Binding-site contacts:
Ligand atom O contacts residue GLY151 of chain 1.A at 2.9 Å (h-bond).
Ligand atom CE1 contacts residue TYR215 of chain 1.A at 3.0 Å (hydrophobic).
Ligand atom ND2 contacts residue SER52 of chain 1.A at 2.9 Å (h-bond).
Ligand atom CD2 contacts residue THR220 of chain 1.A at 3.4 Å.
Ligand atom CA contacts residue CYS153 of chain 1.A at 2.8 Å (hydrophobic).
Ligand atom CE1 contacts residue ASP173 of chain 1.A at 3.5 Å.
Ligand atom CE2 contacts residue THR220 of chain 1.A at 3.4 Å.
Ligand atom OE1 contacts residue HIS168 of chain 1.A at 2.6 Å (h-bond).
Ligand atom CG contacts residue GLY171 of chain 1.A at 3.5 Å.
Ligand atom C1 contacts residue THR220 of chain 1.A at 3.3 Å.
Ligand atom CZ contacts residue TYR215 of chain 1.A at 3.2 Å (hydrophobic).
Ligand atom CB contacts residue CYS153 of chain 1.A at 3.2 Å (hydrophobic).
Ligand atom C contacts residue CYS153 of chain 1.A at 1.9 Å (hydrophobic).
Ligand atom CZ contacts residue SER172 of chain 1.A at 3.6 Å.
Ligand atom O contacts residue PHE150 of chain 1.A at 3.3 Å.
Ligand atom N contacts residue GLY171 of chain 1.A at 2.9 Å (h-bond).
Ligand atom OH contacts residue TYR215 of chain 1.A at 2.7 Å (h-bond).
Ligand atom O contacts residue CYS153 of chain 1.A at 2.8 Å (h-bond).
Ligand atom CE1 contacts residue SER172 of chain 1.A at 3.5 Å.
Ligand atom CE1 contacts residue GLU218 of chain 1.A at 3.4 Å.
Ligand atom OH contacts residue GLU218 of chain 1.A at 3.3 Å (salt-bridge).
Ligand atom C2 contacts residue THR220 of chain 1.A at 2.9 Å.
Ligand atom N contacts residue CYS169 of chain 1.A at 3.2 Å (h-bond).
Ligand atom O contacts residue ASP152 of chain 1.A at 3.4 Å (salt-bridge).
Ligand atom N contacts residue SER172 of chain 1.A at 3.2 Å.
Ligand atom OH contacts residue ASP173 of chain 1.A at 2.7 Å (salt-bridge).
Ligand atom O contacts residue GLY171 of chain 1.A at 3.0 Å (h-bond).
Ligand atom ND2 contacts residue ASP216 of chain 1.A at 2.8 Å (salt-bridge).
Ligand atom OD1 contacts residue ASP216 of chain 1.A at 3.5 Å.
Ligand atom CZ contacts residue GLU218 of chain 1.A at 3.5 Å.
Ligand atom CD contacts residue THR148 of chain 1.A at 3.5 Å.
Ligand atom OE1 contacts residue THR148 of chain 1.A at 2.6 Å (h-bond).
Ligand atom CZ contacts residue ASP173 of chain 1.A at 3.5 Å.
Ligand atom C3 contacts residue THR220 of chain 1.A at 3.3 Å.
Ligand atom CE2 contacts residue GLY171 of chain 1.A at 3.5 Å.
Ligand atom N contacts residue CYS153 of chain 1.A at 3.1 Å (h-bond).
Ligand atom CB contacts residue GLY171 of chain 1.A at 3.5 Å.
Ligand atom OH contacts residue SER172 of chain 1.A at 3.4 Å.
Ligand atom O contacts residue ALA170 of chain 1.A at 3.3 Å.
Ligand atom CD2 contacts residue GLY171 of chain 1.A at 3.4 Å.

The protein below binds the small molecule below.
Small molecule (SMILES): NC(=O)CC[C@@H](CO)NC(=O)[C@H](CC(N)=O)NC(=O)[C@H](Cc1ccc(O)cc1)NC(=O)[C@@H](Cc1ccc(O)cc1)NC(=O)c1ccccc1

Sequence of chain 1.A:
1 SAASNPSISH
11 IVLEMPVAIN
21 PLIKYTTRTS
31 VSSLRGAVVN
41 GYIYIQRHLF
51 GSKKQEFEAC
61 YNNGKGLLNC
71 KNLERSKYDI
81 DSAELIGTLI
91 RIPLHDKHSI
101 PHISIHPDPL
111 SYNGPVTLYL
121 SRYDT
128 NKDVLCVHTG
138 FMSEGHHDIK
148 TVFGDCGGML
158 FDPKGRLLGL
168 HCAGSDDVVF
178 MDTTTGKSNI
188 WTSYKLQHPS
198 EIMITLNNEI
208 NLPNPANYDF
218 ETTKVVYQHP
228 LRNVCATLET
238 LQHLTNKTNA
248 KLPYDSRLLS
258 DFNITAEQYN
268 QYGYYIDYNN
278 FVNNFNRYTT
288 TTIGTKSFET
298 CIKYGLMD